Binding-site contacts:
Ligand atom O5 contacts residue TYR301 of chain 1.E at 3.6 Å (h-bond).
Ligand atom O1 contacts residue GLU174 of chain 1.E at 2.1 Å (salt-bridge).
Ligand atom O2 contacts residue GLU360 of chain 1.E at 2.9 Å (salt-bridge).
Ligand atom C5 contacts residue GLU415 of chain 1.E at 3.8 Å.
Ligand atom O1 contacts residue GLU360 of chain 1.E at 2.9 Å (salt-bridge).
Ligand atom C3 contacts residue GLN28 of chain 1.E at 3.8 Å.
Ligand atom C3 contacts residue TRP416 of chain 1.E at 3.8 Å (hydrophobic).
Ligand atom C1 contacts residue TYR301 of chain 1.E at 3.5 Å (hydrophobic).
Ligand atom O1 contacts residue ASN299 of chain 1.E at 3.7 Å.
Ligand atom C6 contacts residue TRP332 of chain 1.E at 4.0 Å (hydrophobic).
Ligand atom C1 contacts residue GLU174 of chain 1.E at 3.4 Å.
Ligand atom O5 contacts residue GLU360 of chain 1.E at 3.8 Å.
Ligand atom C6 contacts residue GLU415 of chain 1.E at 3.1 Å.
Ligand atom O2 contacts residue ASN173 of chain 1.E at 3.0 Å (h-bond).
Ligand atom C3 contacts residue TRP408 of chain 1.E at 3.8 Å (hydrophobic).
Ligand atom O3 contacts residue TRP130 of chain 1.E at 4.1 Å.
Ligand atom O4 contacts residue GLU415 of chain 1.E at 2.4 Å (salt-bridge).
Ligand atom C2 contacts residue TRP130 of chain 1.E at 4.0 Å (hydrophobic).
Ligand atom C4 contacts residue GLU415 of chain 1.E at 3.4 Å.
Ligand atom C5 contacts residue TRP408 of chain 1.E at 3.8 Å (hydrophobic).
Ligand atom O4 contacts residue GLN28 of chain 1.E at 2.9 Å (h-bond).
Ligand atom O3 contacts residue TRP416 of chain 1.E at 2.6 Å (h-bond).
Ligand atom O2 contacts residue HIS129 of chain 1.E at 3.1 Å (h-bond).
Ligand atom O2 contacts residue ASN299 of chain 1.E at 4.1 Å.
Ligand atom C6 contacts residue PHE424 of chain 1.E at 3.6 Å (hydrophobic).
Ligand atom O1 contacts residue TYR301 of chain 1.E at 3.5 Å.
Ligand atom O3 contacts residue GLN28 of chain 1.E at 3.0 Å (h-bond).
Ligand atom C6 contacts residue TRP408 of chain 1.E at 4.0 Å (hydrophobic).
Ligand atom O4 contacts residue TRP416 of chain 1.E at 3.8 Å.
Ligand atom C4 contacts residue GLN28 of chain 1.E at 4.0 Å.
Ligand atom O3 contacts residue HIS129 of chain 1.E at 3.5 Å (h-bond).
Ligand atom O4 contacts residue TRP408 of chain 1.E at 3.4 Å.
Ligand atom C2 contacts residue GLU360 of chain 1.E at 3.6 Å.
Ligand atom O6 contacts residue GLU415 of chain 1.E at 2.6 Å (salt-bridge).
Ligand atom C2 contacts residue GLU174 of chain 1.E at 3.5 Å.
Ligand atom C4 contacts residue TRP416 of chain 1.E at 3.9 Å (hydrophobic).
Ligand atom C1 contacts residue GLU360 of chain 1.E at 2.8 Å.
Ligand atom C5 contacts residue TYR301 of chain 1.E at 3.6 Å (hydrophobic).
Ligand atom O6 contacts residue TRP332 of chain 1.E at 3.2 Å.
Ligand atom O2 contacts residue GLU174 of chain 1.E at 3.5 Å (salt-bridge).

This protein binds this small molecule.
Small molecule (SMILES): OC[C@H]1O[C@@H](O)[C@H](O)[C@@H](O)[C@@H]1O

Sequence of chain 1.E:
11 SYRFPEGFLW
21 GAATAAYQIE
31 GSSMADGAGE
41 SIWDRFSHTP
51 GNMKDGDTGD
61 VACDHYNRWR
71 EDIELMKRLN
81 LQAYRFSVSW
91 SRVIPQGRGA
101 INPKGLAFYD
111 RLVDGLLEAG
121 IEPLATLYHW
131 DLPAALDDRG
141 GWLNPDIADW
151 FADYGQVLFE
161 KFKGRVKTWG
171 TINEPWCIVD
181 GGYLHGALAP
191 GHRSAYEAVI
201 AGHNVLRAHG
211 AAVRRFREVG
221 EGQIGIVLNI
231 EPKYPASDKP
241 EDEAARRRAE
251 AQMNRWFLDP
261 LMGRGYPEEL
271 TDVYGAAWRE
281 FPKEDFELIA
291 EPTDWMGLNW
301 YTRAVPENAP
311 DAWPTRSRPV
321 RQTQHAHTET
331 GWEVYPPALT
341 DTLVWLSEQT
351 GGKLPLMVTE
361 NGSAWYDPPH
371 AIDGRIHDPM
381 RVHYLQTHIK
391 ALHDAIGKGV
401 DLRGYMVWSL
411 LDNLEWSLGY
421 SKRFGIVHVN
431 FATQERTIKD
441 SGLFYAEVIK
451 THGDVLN